A protein and the small-molecule ligand that binds it are described below.
Small molecule (SMILES): C1=CC2=[N+]3C1=Cc1ccc4n1[Mn]31n3c(ccc3=C2c2ccccc2)=CC2=[N+]1C(=C4c1ccccc1)C=C2

Sequence of chain 1.A:
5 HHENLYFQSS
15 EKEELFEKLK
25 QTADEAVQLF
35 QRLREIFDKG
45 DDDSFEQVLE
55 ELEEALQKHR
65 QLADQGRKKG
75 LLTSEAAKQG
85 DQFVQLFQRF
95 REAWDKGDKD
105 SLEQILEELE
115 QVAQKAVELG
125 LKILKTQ

Binding-site contacts:
Ligand atom C16 contacts residue HIS63 of chain 1.A at 3.8 Å.
Ligand atom MN1 contacts residue HIS63 of chain 1.A at 2.4 Å.
Ligand atom N2 contacts residue HIS63 of chain 1.A at 3.2 Å (h-bond).
Ligand atom C13 contacts residue VAL121 of chain 1.A at 3.6 Å (hydrophobic).
Ligand atom C25 contacts residue GLN131 of chain 1.A at 3.9 Å.
Ligand atom C18 contacts residue GLY84 of chain 1.A at 3.8 Å.
Ligand atom C7 contacts residue LEU128 of chain 1.A at 3.5 Å (hydrophobic).
Ligand atom C20 contacts residue GLY84 of chain 1.A at 3.8 Å.
Ligand atom C18 contacts residue LEU60 of chain 1.A at 3.7 Å (hydrophobic).
Ligand atom C10 contacts residue ALA27 of chain 1.A at 3.7 Å (hydrophobic).
Ligand atom C31 contacts residue ALA117 of chain 1.A at 3.5 Å (hydrophobic).
Ligand atom C30 contacts residue PHE87 of chain 1.A at 3.6 Å (hydrophobic).
Ligand atom C22 contacts residue LEU23 of chain 1.A at 3.6 Å (hydrophobic).
Ligand atom C17 contacts residue LEU60 of chain 1.A at 3.5 Å (hydrophobic).
Ligand atom C11 contacts residue ALA27 of chain 1.A at 3.4 Å (hydrophobic).
Ligand atom C9 contacts residue GLY124 of chain 1.A at 3.6 Å.
Ligand atom C12 contacts residue VAL121 of chain 1.A at 3.7 Å (hydrophobic).
Ligand atom C29 contacts residue VAL31 of chain 1.A at 3.8 Å (hydrophobic).
Ligand atom C22 contacts residue ALA67 of chain 1.A at 3.9 Å (hydrophobic).
Ligand atom C2 contacts residue ALA80 of chain 1.A at 3.5 Å (hydrophobic).
Ligand atom C3 contacts residue ALA67 of chain 1.A at 3.7 Å (hydrophobic).
Ligand atom C13 contacts residue VAL31 of chain 1.A at 3.6 Å (hydrophobic).
Ligand atom C32 contacts residue ALA120 of chain 1.A at 3.8 Å (hydrophobic).
Ligand atom N2 contacts residue GLY124 of chain 1.A at 3.7 Å.
Ligand atom C3 contacts residue ALA80 of chain 1.A at 3.7 Å (hydrophobic).
Ligand atom C23 contacts residue LEU23 of chain 1.A at 3.6 Å (hydrophobic).
Ligand atom C31 contacts residue PHE87 of chain 1.A at 3.4 Å (hydrophobic).
Ligand atom C12 contacts residue ALA27 of chain 1.A at 3.4 Å (hydrophobic).
Ligand atom C19 contacts residue HIS63 of chain 1.A at 3.8 Å.
Ligand atom N4 contacts residue HIS63 of chain 1.A at 3.3 Å (h-bond).
Ligand atom C29 contacts residue ALA30 of chain 1.A at 3.6 Å (hydrophobic).
Ligand atom C1 contacts residue ALA80 of chain 1.A at 3.8 Å (hydrophobic).
Ligand atom C8 contacts residue GLY124 of chain 1.A at 3.4 Å.
Ligand atom N1 contacts residue HIS63 of chain 1.A at 3.2 Å (h-bond).
Ligand atom C28 contacts residue ALA30 of chain 1.A at 3.7 Å (hydrophobic).
Ligand atom C25 contacts residue ILE127 of chain 1.A at 3.7 Å (hydrophobic).
Ligand atom N3 contacts residue HIS63 of chain 1.A at 3.3 Å (h-bond).
Ligand atom C8 contacts residue LEU128 of chain 1.A at 3.7 Å (hydrophobic).
Ligand atom C4 contacts residue ALA80 of chain 1.A at 3.8 Å (hydrophobic).
Ligand atom C7 contacts residue GLY124 of chain 1.A at 3.5 Å.